Binding-site contacts:
Ligand atom C8 contacts residue ASN343 of chain 1.D at 4.2 Å.
Ligand atom O6 contacts residue PHE108 of chain 1.H at 3.2 Å.
Ligand atom C1 contacts residue GLY339 of chain 1.D at 4.4 Å.
Ligand atom C3 contacts residue ASN343 of chain 1.D at 3.7 Å.
Ligand atom N2 contacts residue ASN343 of chain 1.D at 2.8 Å (h-bond).
Ligand atom C5 contacts residue ASN343 of chain 1.D at 3.7 Å.
Ligand atom O6 contacts residue ASN104 of chain 1.H at 3.2 Å.
Ligand atom O7 contacts residue ASN343 of chain 1.D at 2.8 Å (h-bond).
Ligand atom C2 contacts residue ASN343 of chain 1.D at 2.4 Å.
Ligand atom C8 contacts residue GLU340 of chain 1.D at 4.2 Å.
Ligand atom C6 contacts residue PHE108 of chain 1.H at 4.0 Å (hydrophobic).
Ligand atom C7 contacts residue ASN343 of chain 1.D at 3.0 Å.
Ligand atom C5 contacts residue ASN104 of chain 1.H at 4.3 Å.
Ligand atom O6 contacts residue ASN343 of chain 1.D at 4.0 Å.
Ligand atom O5 contacts residue ASN343 of chain 1.D at 2.4 Å (h-bond).
Ligand atom C6 contacts residue ASN104 of chain 1.H at 3.8 Å.
Ligand atom C4 contacts residue ASN343 of chain 1.D at 4.2 Å.
Ligand atom C1 contacts residue ASN343 of chain 1.D at 1.4 Å.

A protein and the small-molecule ligand that binds it are described below.
Small molecule (SMILES): CC(=O)N[C@@H]1[C@@H](O)[C@H](O)[C@@H](CO)O[C@H]1O

Sequence of chain 1.H:
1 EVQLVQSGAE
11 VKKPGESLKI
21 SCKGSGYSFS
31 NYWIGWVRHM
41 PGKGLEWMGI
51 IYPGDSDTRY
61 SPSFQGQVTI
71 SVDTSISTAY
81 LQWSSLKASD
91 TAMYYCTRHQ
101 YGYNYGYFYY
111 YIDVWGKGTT

Sequence of chain 1.D:
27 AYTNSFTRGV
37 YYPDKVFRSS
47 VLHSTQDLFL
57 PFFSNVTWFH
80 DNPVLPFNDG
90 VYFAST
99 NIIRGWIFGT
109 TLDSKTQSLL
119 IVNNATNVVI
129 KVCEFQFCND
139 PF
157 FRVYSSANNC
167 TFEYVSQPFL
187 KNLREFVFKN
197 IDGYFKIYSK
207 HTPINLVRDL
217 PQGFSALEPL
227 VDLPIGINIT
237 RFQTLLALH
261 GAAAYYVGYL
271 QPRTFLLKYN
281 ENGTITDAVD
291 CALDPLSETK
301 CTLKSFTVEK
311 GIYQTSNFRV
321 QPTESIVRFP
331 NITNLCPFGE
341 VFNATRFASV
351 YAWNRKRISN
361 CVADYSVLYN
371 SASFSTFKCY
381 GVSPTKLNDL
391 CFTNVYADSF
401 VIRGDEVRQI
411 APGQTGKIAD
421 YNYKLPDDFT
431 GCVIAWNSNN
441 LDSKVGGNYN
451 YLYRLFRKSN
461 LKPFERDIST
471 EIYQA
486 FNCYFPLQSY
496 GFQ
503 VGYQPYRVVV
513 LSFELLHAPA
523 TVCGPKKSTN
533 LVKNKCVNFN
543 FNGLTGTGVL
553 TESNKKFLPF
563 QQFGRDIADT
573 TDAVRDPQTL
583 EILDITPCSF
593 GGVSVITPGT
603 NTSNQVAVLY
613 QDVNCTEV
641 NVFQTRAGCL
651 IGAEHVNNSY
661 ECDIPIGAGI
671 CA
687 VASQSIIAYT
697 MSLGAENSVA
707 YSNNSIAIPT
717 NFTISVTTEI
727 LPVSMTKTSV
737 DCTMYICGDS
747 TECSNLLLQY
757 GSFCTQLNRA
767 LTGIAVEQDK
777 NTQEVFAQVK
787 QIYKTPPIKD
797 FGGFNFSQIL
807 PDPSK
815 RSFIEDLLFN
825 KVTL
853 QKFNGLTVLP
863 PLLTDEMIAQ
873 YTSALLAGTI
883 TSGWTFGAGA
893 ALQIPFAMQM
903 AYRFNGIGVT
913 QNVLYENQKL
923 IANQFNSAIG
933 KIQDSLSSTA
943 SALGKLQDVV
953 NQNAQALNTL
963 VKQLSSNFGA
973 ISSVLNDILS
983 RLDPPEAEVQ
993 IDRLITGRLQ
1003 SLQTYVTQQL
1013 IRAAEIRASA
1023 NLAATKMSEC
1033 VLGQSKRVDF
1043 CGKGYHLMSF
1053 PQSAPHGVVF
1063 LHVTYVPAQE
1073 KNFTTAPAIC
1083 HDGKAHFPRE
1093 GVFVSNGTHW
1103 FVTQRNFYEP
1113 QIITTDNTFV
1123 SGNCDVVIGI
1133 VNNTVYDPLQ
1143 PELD